Sequence of chain 1.A:
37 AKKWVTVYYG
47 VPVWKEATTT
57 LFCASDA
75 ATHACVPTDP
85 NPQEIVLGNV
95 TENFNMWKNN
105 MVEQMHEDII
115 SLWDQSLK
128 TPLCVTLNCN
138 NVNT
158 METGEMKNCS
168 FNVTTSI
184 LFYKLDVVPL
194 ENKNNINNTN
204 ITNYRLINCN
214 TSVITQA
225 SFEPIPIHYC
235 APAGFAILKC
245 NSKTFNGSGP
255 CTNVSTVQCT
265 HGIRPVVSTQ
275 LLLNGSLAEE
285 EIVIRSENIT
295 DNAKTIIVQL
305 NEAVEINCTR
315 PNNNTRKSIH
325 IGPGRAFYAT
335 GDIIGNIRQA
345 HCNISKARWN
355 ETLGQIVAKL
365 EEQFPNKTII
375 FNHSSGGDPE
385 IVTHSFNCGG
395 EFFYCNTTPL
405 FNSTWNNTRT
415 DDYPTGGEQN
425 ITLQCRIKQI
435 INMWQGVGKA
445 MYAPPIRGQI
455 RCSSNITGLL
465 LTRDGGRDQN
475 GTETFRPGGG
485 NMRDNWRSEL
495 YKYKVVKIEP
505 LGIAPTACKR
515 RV

Binding-site contacts:
Ligand atom C5 contacts residue ASN93 of chain 1.A at 3.7 Å.
Ligand atom N2 contacts residue ASN93 of chain 1.A at 2.9 Å (h-bond).
Ligand atom C3 contacts residue ASN93 of chain 1.A at 3.8 Å.
Ligand atom C4 contacts residue ASN93 of chain 1.A at 4.3 Å.
Ligand atom C2 contacts residue ASN93 of chain 1.A at 2.5 Å.
Ligand atom C7 contacts residue ASN93 of chain 1.A at 3.3 Å.
Ligand atom C1 contacts residue ASN93 of chain 1.A at 1.4 Å.
Ligand atom O5 contacts residue ASN93 of chain 1.A at 2.4 Å (h-bond).
Ligand atom C8 contacts residue ASN93 of chain 1.A at 4.4 Å.
Ligand atom O7 contacts residue ASN93 of chain 1.A at 3.3 Å (h-bond).
Ligand atom O6 contacts residue ASN93 of chain 1.A at 4.2 Å.

A small-molecule ligand and the protein it binds are described below.
Small molecule (SMILES): CC(=O)N[C@@H]1[C@@H](O)[C@H](O)[C@@H](CO)O[C@H]1O